A protein and the small-molecule ligand that binds it are described below.
Small molecule (SMILES): [H]/N=C1/N[C@@H](CCC)COc2ccsc21

Sequence of chain 1.A:
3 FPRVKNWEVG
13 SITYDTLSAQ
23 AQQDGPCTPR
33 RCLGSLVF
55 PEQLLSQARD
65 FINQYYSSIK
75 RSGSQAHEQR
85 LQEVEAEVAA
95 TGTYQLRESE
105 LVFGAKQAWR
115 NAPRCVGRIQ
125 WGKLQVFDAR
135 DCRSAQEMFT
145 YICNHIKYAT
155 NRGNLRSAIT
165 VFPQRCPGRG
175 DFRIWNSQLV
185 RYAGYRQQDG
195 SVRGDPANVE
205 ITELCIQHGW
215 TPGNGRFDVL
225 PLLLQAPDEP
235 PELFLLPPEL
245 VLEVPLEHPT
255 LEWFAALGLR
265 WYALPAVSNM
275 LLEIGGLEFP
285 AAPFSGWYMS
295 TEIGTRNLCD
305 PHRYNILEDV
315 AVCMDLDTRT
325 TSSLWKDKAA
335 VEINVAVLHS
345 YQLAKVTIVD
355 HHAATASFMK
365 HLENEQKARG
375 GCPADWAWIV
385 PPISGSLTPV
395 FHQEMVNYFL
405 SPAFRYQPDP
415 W

Binding-site contacts:
Ligand atom C6 contacts residue PRO269 of chain 1.A at 4.2 Å (hydrophobic).
Ligand atom S1 contacts residue GLY290 of chain 1.A at 3.6 Å.
Ligand atom C5 contacts residue GLY290 of chain 1.A at 2.9 Å.
Ligand atom C2 contacts residue TRP291 of chain 1.A at 4.1 Å (hydrophobic).
Ligand atom C6 contacts residue GLY290 of chain 1.A at 4.0 Å.
Ligand atom C3 contacts residue HEC1 of chain 1.C at 3.7 Å.
Ligand atom C8 contacts residue VAL271 of chain 1.A at 4.2 Å (hydrophobic).
Ligand atom C4 contacts residue TRP291 of chain 1.A at 4.2 Å (hydrophobic).
Ligand atom C2 contacts residue GLU296 of chain 1.A at 3.6 Å.
Ligand atom N1 contacts residue GLU296 of chain 1.A at 2.8 Å (salt-bridge).
Ligand atom C8 contacts residue HEC1 of chain 1.C at 3.9 Å.
Ligand atom C10 contacts residue GLN182 of chain 1.A at 2.8 Å.
Ligand atom C9 contacts residue GLN182 of chain 1.A at 3.9 Å.
Ligand atom C4 contacts residue HEC1 of chain 1.C at 3.6 Å.
Ligand atom S1 contacts residue PRO269 of chain 1.A at 3.6 Å.
Ligand atom C9 contacts residue VAL271 of chain 1.A at 4.0 Å (hydrophobic).
Ligand atom C5 contacts residue PRO269 of chain 1.A at 3.9 Å (hydrophobic).
Ligand atom N2 contacts residue TRP291 of chain 1.A at 3.3 Å (h-bond).
Ligand atom C7 contacts residue HEC1 of chain 1.C at 3.9 Å.
Ligand atom O1 contacts residue VAL271 of chain 1.A at 3.4 Å.
Ligand atom S1 contacts residue TRP291 of chain 1.A at 3.1 Å (h-bond).
Ligand atom C5 contacts residue HEC1 of chain 1.C at 3.4 Å.
Ligand atom N2 contacts residue HEC1 of chain 1.C at 3.1 Å.
Ligand atom C8 contacts residue GLU296 of chain 1.A at 3.9 Å.
Ligand atom S1 contacts residue HEC1 of chain 1.C at 3.5 Å.
Ligand atom C4 contacts residue PRO269 of chain 1.A at 4.2 Å (hydrophobic).
Ligand atom N2 contacts residue GLU296 of chain 1.A at 2.8 Å (salt-bridge).
Ligand atom C6 contacts residue SER289 of chain 1.A at 4.2 Å.
Ligand atom C6 contacts residue PHE288 of chain 1.A at 4.0 Å (hydrophobic).
Ligand atom C5 contacts residue TRP291 of chain 1.A at 4.2 Å (hydrophobic).
Ligand atom C2 contacts residue PRO269 of chain 1.A at 4.2 Å (hydrophobic).
Ligand atom C6 contacts residue HEC1 of chain 1.C at 3.5 Å.
Ligand atom N2 contacts residue TYR292 of chain 1.A at 4.2 Å.
Ligand atom C1 contacts residue VAL271 of chain 1.A at 4.1 Å (hydrophobic).
Ligand atom O1 contacts residue HEC1 of chain 1.C at 3.8 Å.
Ligand atom C7 contacts residue VAL271 of chain 1.A at 3.8 Å (hydrophobic).
Ligand atom C2 contacts residue HEC1 of chain 1.C at 3.8 Å.
Ligand atom C1 contacts residue GLU296 of chain 1.A at 3.9 Å.
Ligand atom C5 contacts residue SER289 of chain 1.A at 3.5 Å.
Ligand atom O1 contacts residue PHE288 of chain 1.A at 4.3 Å.